Binding-site contacts:
Ligand atom C27 contacts residue LEU173 of chain 4.A at 3.7 Å (hydrophobic).
Ligand atom C3 contacts residue TYR107 of chain 4.A at 3.7 Å (hydrophobic).
Ligand atom C15 contacts residue ASP112 of chain 4.A at 3.6 Å.
Ligand atom C2 contacts residue MET108 of chain 4.A at 3.7 Å (hydrophobic).
Ligand atom C17 contacts residue LEU173 of chain 4.A at 3.5 Å (hydrophobic).
Ligand atom C2 contacts residue GLY111 of chain 4.A at 3.8 Å.
Ligand atom C25 contacts residue PHE185 of chain 4.A at 3.5 Å (hydrophobic).
Ligand atom C9 contacts residue GLY111 of chain 4.A at 3.9 Å.
Ligand atom C24 contacts residue GLY183 of chain 4.A at 3.8 Å.
Ligand atom C1 contacts residue LEU173 of chain 4.A at 3.7 Å (hydrophobic).
Ligand atom C3 contacts residue MET108 of chain 4.A at 2.6 Å (hydrophobic).
Ligand atom C16 contacts residue ALA58 of chain 4.A at 3.8 Å (hydrophobic).
Ligand atom C3 contacts residue GLY111 of chain 4.A at 3.7 Å.
Ligand atom C4 contacts residue MET108 of chain 4.A at 2.9 Å (hydrophobic).
Ligand atom C23 contacts residue PHE185 of chain 4.A at 3.7 Å (hydrophobic).
Ligand atom C22 contacts residue LEU173 of chain 4.A at 3.9 Å (hydrophobic).
Ligand atom C24 contacts residue PHE185 of chain 4.A at 3.2 Å (hydrophobic).
Ligand atom C3 contacts residue LEU32 of chain 4.A at 3.8 Å (hydrophobic).
Ligand atom C6 contacts residue TYR107 of chain 4.A at 3.8 Å (hydrophobic).
Ligand atom C6 contacts residue ARG109 of chain 4.A at 3.2 Å.
Ligand atom C4 contacts residue TYR107 of chain 4.A at 3.7 Å (hydrophobic).
Ligand atom C24 contacts residue SER188 of chain 4.A at 3.9 Å.
Ligand atom C18 contacts residue LEU173 of chain 4.A at 3.9 Å (hydrophobic).
Ligand atom O1 contacts residue TYR107 of chain 4.A at 3.9 Å.
Ligand atom C22 contacts residue GLY183 of chain 4.A at 2.9 Å.
Ligand atom C24 contacts residue ARG170 of chain 4.A at 3.6 Å.
Ligand atom O1 contacts residue MET108 of chain 4.A at 2.9 Å (h-bond).
Ligand atom N1 contacts residue LEU173 of chain 4.A at 3.6 Å.
Ligand atom C18 contacts residue PHE105 of chain 4.A at 3.5 Å (hydrophobic).
Ligand atom C11 contacts residue GLY111 of chain 4.A at 3.7 Å.
Ligand atom C4 contacts residue GLY111 of chain 4.A at 3.6 Å.
Ligand atom C17 contacts residue GLU106 of chain 4.A at 3.7 Å.
Ligand atom C10 contacts residue GLY111 of chain 4.A at 3.5 Å.
Ligand atom C7 contacts residue ARG109 of chain 4.A at 3.9 Å.
Ligand atom C23 contacts residue GLY183 of chain 4.A at 2.8 Å.
Ligand atom C16 contacts residue LEU173 of chain 4.A at 3.4 Å (hydrophobic).
Ligand atom C12 contacts residue LEU32 of chain 4.A at 3.5 Å (hydrophobic).
Ligand atom C26 contacts residue GLY186 of chain 4.A at 3.7 Å.
Ligand atom C17 contacts residue ALA58 of chain 4.A at 3.5 Å (hydrophobic).
Ligand atom C5 contacts residue GLY111 of chain 4.A at 3.5 Å.

Sequence of chain 4.A:
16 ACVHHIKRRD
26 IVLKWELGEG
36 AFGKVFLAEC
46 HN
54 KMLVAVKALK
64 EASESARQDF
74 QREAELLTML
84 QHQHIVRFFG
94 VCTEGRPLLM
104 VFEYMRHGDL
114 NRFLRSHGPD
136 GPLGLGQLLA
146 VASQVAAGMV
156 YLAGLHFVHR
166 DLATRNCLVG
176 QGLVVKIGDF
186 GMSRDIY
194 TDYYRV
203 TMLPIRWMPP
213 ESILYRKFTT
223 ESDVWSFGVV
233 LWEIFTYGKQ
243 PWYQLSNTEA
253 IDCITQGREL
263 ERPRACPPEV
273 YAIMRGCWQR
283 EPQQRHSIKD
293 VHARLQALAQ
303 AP

A small-molecule ligand and the protein it binds are described below.
Small molecule (SMILES): O=C(Nc1ccc(N2CCOCC2)cc1N1CCOCC1)c1cccc(Oc2ccccc2)c1